Sequence of chain 2.C:
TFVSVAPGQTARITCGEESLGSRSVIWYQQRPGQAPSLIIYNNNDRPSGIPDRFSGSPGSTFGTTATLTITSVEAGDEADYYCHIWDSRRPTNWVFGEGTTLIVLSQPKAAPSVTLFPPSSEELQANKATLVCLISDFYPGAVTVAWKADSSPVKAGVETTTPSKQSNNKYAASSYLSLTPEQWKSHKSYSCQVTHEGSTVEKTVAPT

Sequence of chain 2.D:
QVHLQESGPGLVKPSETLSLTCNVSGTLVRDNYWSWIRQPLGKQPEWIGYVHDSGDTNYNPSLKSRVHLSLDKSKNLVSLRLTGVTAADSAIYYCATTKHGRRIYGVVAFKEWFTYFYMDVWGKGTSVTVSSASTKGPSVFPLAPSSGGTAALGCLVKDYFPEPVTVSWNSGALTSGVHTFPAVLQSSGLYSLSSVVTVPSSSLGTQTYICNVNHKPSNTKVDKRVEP

Sequence of chain 2.A:
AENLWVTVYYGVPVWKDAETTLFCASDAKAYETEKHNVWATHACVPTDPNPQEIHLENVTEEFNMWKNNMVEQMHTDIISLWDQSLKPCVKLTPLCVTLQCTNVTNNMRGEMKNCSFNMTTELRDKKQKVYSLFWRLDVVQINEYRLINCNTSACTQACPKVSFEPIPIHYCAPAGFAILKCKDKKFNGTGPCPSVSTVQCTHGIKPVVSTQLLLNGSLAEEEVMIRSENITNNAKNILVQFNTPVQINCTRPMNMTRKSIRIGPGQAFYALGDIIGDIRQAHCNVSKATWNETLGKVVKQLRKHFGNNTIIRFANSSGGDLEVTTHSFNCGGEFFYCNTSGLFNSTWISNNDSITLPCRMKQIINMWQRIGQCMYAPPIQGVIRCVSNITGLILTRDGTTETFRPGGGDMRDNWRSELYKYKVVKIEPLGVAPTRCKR

Binding-site contacts:
Ligand atom C2 contacts residue ASN107 of chain 2.A at 2.5 Å.
Ligand atom C8 contacts residue THR94 of chain 2.C at 4.3 Å.
Ligand atom O7 contacts residue ARG92 of chain 2.C at 4.2 Å.
Ligand atom O7 contacts residue ASP89 of chain 2.C at 4.0 Å.
Ligand atom O4 contacts residue ASP56 of chain 2.D at 4.3 Å.
Ligand atom O7 contacts residue PHE114 of chain 2.D at 4.1 Å.
Ligand atom O3 contacts residue THR94 of chain 2.C at 4.3 Å.
Ligand atom N2 contacts residue THR94 of chain 2.C at 3.3 Å (h-bond).
Ligand atom N2 contacts residue ASN107 of chain 2.A at 3.0 Å (h-bond).
Ligand atom C8 contacts residue ASN107 of chain 2.A at 4.4 Å.
Ligand atom C6 contacts residue THR115 of chain 2.D at 3.7 Å.
Ligand atom C4 contacts residue ASN107 of chain 2.A at 4.2 Å.
Ligand atom C8 contacts residue PHE114 of chain 2.D at 4.3 Å (hydrophobic).
Ligand atom C7 contacts residue THR94 of chain 2.C at 4.2 Å.
Ligand atom O7 contacts residue ASN107 of chain 2.A at 2.5 Å (h-bond).
Ligand atom O6 contacts residue ASN107 of chain 2.A at 3.7 Å.
Ligand atom C7 contacts residue ASN107 of chain 2.A at 3.0 Å.
Ligand atom C7 contacts residue ARG92 of chain 2.C at 4.2 Å.
Ligand atom C3 contacts residue ASP56 of chain 2.D at 4.4 Å.
Ligand atom C5 contacts residue ASP56 of chain 2.D at 4.3 Å.
Ligand atom C3 contacts residue ASN107 of chain 2.A at 3.8 Å.
Ligand atom C5 contacts residue ASN107 of chain 2.A at 3.6 Å.
Ligand atom C8 contacts residue TRP88 of chain 2.C at 3.6 Å (hydrophobic).
Ligand atom C2 contacts residue THR94 of chain 2.C at 3.9 Å.
Ligand atom C1 contacts residue ASN107 of chain 2.A at 1.4 Å.
Ligand atom O6 contacts residue THR115 of chain 2.D at 2.5 Å (h-bond).
Ligand atom C7 contacts residue PHE114 of chain 2.D at 4.2 Å (hydrophobic).
Ligand atom C3 contacts residue THR94 of chain 2.C at 3.6 Å.
Ligand atom C1 contacts residue THR94 of chain 2.C at 4.1 Å.
Ligand atom O5 contacts residue ASN107 of chain 2.A at 2.2 Å (h-bond).
Ligand atom O6 contacts residue GLY55 of chain 2.D at 4.3 Å.
Ligand atom C8 contacts residue ASP89 of chain 2.C at 3.2 Å.
Ligand atom C8 contacts residue ARG92 of chain 2.C at 4.0 Å.
Ligand atom C7 contacts residue ASP89 of chain 2.C at 4.1 Å.
Ligand atom N2 contacts residue TRP88 of chain 2.C at 4.4 Å.
Ligand atom O7 contacts residue ASN58 of chain 2.D at 3.3 Å (h-bond).

A protein and the small-molecule ligand that binds it are described below.
Small molecule (SMILES): CC(=O)N[C@H]1[C@H](O[C@H]2[C@H](O)[C@@H](NC(C)=O)CO[C@@H]2CO)O[C@H](CO)[C@@H](O[C@@H]2O[C@H](CO)[C@@H](O)[C@H](O)[C@@H]2O)[C@@H]1O